A protein and the small-molecule ligand that binds it are described below.
Small molecule (SMILES): Nc1ncnc2c1ncn2[C@@H]1O[C@H](COP(=O)(O)OP(=O)(O)OP(O)(O)=S)[C@@H](O)[C@H]1O

Sequence of chain 1.D:
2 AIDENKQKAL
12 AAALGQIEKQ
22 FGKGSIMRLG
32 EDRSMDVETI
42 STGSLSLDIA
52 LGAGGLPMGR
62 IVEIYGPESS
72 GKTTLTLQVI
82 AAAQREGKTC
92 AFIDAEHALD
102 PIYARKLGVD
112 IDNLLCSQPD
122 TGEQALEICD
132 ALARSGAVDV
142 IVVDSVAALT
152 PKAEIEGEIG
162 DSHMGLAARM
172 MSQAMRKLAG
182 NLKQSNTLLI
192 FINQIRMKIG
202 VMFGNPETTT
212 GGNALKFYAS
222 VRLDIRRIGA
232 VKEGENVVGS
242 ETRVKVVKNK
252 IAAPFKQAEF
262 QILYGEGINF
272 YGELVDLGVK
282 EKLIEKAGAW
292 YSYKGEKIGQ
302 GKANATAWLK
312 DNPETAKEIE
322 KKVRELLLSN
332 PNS

Sequence of chain 1.C:
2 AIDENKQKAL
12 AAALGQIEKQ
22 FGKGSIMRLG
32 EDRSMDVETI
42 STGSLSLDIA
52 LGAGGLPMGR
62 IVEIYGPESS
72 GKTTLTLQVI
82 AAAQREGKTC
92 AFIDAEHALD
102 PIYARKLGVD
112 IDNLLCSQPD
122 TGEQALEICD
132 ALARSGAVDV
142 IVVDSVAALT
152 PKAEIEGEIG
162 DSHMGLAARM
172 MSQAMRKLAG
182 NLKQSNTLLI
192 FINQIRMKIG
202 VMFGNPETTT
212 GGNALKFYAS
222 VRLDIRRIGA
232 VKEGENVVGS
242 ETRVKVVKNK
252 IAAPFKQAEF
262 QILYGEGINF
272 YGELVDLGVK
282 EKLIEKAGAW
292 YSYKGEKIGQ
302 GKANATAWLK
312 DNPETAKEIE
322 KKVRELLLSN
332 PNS

Binding-site contacts:
Ligand atom O2B contacts residue SER71 of chain 1.D at 3.2 Å (h-bond).
Ligand atom S1G contacts residue SER70 of chain 1.D at 3.5 Å (h-bond).
Ligand atom N6 contacts residue ASP101 of chain 1.D at 3.5 Å (salt-bridge).
Ligand atom C2 contacts residue ALA254 of chain 1.C at 3.5 Å (hydrophobic).
Ligand atom C6 contacts residue TYR104 of chain 1.D at 3.4 Å (hydrophobic).
Ligand atom PB contacts residue MG1 of chain 1.R at 3.5 Å.
Ligand atom C4 contacts residue TYR104 of chain 1.D at 3.7 Å (hydrophobic).
Ligand atom O2B contacts residue GLY72 of chain 1.D at 3.2 Å (h-bond).
Ligand atom PG contacts residue LYS251 of chain 1.C at 3.5 Å.
Ligand atom C2 contacts residue TYR104 of chain 1.D at 3.7 Å (hydrophobic).
Ligand atom O1A contacts residue THR75 of chain 1.D at 2.7 Å (h-bond).
Ligand atom C5 contacts residue TYR104 of chain 1.D at 3.7 Å (hydrophobic).
Ligand atom N6 contacts residue ALA253 of chain 1.C at 3.7 Å.
Ligand atom O2B contacts residue LYS73 of chain 1.D at 3.0 Å (salt-bridge).
Ligand atom O3G contacts residue MG1 of chain 1.R at 2.2 Å.
Ligand atom N7 contacts residue TYR104 of chain 1.D at 3.8 Å.
Ligand atom O3A contacts residue GLY72 of chain 1.D at 3.3 Å (h-bond).
Ligand atom S1G contacts residue PHE218 of chain 1.C at 3.5 Å.
Ligand atom O2' contacts residue PRO255 of chain 1.C at 3.3 Å.
Ligand atom O1B contacts residue MG1 of chain 1.R at 2.2 Å.
Ligand atom O1A contacts residue GLY72 of chain 1.D at 3.5 Å.
Ligand atom O3G contacts residue LYS251 of chain 1.C at 3.1 Å (salt-bridge).
Ligand atom N6 contacts residue LYS251 of chain 1.C at 3.6 Å.
Ligand atom O2' contacts residue ASN250 of chain 1.C at 3.1 Å (h-bond).
Ligand atom O3' contacts residue TYR265 of chain 1.D at 3.3 Å (h-bond).
Ligand atom O2B contacts residue SER70 of chain 1.D at 3.7 Å.
Ligand atom N6 contacts residue TYR104 of chain 1.D at 3.4 Å.
Ligand atom N1 contacts residue ALA253 of chain 1.C at 3.5 Å.
Ligand atom O2G contacts residue LYS249 of chain 1.C at 3.2 Å (salt-bridge).
Ligand atom PB contacts residue LYS73 of chain 1.D at 3.7 Å.
Ligand atom C2 contacts residue ALA253 of chain 1.C at 3.6 Å (hydrophobic).
Ligand atom O3B contacts residue SER70 of chain 1.D at 3.4 Å (h-bond).
Ligand atom O1A contacts residue THR74 of chain 1.D at 3.7 Å.
Ligand atom S1G contacts residue LYS73 of chain 1.D at 3.7 Å.
Ligand atom O2G contacts residue LYS251 of chain 1.C at 2.7 Å (salt-bridge).
Ligand atom O3B contacts residue MG1 of chain 1.R at 3.7 Å.
Ligand atom PG contacts residue MG1 of chain 1.R at 3.5 Å.
Ligand atom O1B contacts residue THR74 of chain 1.D at 3.1 Å (h-bond).
Ligand atom S1G contacts residue GLU69 of chain 1.D at 3.7 Å.
Ligand atom N1 contacts residue TYR104 of chain 1.D at 3.5 Å.